The protein below binds the small molecule below.
Small molecule (SMILES): CC(=O)N[C@@H]1[C@@H](O)[C@H](O)[C@@H](CO)O[C@H]1O

Sequence of chain 3.A:
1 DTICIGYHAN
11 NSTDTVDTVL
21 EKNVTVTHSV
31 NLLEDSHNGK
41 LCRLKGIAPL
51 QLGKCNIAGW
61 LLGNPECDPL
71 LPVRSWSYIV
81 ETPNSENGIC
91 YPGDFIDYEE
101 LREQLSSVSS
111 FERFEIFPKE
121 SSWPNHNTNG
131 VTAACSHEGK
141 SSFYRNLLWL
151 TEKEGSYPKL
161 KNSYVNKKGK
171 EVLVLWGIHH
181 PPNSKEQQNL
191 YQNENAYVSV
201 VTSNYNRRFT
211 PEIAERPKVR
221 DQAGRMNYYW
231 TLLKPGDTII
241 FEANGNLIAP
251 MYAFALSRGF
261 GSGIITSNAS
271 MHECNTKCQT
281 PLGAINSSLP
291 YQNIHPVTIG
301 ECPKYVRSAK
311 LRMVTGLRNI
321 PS

Binding-site contacts:
Ligand atom C7 contacts residue ASN286 of chain 3.A at 3.6 Å.
Ligand atom O5 contacts residue ASN286 of chain 3.A at 2.3 Å (h-bond).
Ligand atom C5 contacts residue ASN286 of chain 3.A at 3.6 Å.
Ligand atom C1 contacts residue ASN286 of chain 3.A at 1.4 Å.
Ligand atom C4 contacts residue ASN286 of chain 3.A at 4.3 Å.
Ligand atom O7 contacts residue ASN286 of chain 3.A at 3.7 Å.
Ligand atom C8 contacts residue ASN275 of chain 3.A at 4.4 Å.
Ligand atom C2 contacts residue ASN286 of chain 3.A at 2.6 Å.
Ligand atom N2 contacts residue ASN286 of chain 3.A at 3.0 Å (h-bond).
Ligand atom C3 contacts residue ASN286 of chain 3.A at 3.8 Å.